This small molecule binds to this protein.
Small molecule (SMILES): NCC(=O)O

Binding-site contacts:
Ligand atom N contacts residue SER19 of chain 1.I at 3.3 Å (h-bond).
Ligand atom N contacts residue PHE60 of chain 1.I at 4.4 Å.
Ligand atom O contacts residue SER19 of chain 1.I at 4.3 Å.
Ligand atom CA contacts residue SER19 of chain 1.I at 3.9 Å.

Sequence of chain 1.I:
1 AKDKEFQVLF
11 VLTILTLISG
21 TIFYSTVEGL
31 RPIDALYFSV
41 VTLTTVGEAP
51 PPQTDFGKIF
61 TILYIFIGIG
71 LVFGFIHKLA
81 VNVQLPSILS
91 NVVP